Sequence of chain 1.A:
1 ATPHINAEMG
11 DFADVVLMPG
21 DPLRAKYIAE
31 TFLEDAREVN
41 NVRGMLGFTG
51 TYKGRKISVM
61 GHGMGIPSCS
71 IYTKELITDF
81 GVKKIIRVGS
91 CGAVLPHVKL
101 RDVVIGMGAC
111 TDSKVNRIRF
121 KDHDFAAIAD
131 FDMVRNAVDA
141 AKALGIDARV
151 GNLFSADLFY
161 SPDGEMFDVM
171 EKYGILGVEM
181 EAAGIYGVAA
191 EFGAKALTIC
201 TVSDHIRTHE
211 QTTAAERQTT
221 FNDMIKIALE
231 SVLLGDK

A protein and the small-molecule ligand that binds it are described below.
Small molecule (SMILES): Cc1ncnc2nc[nH]c12

Binding-site contacts:
Ligand atom C8 contacts residue SER90 of chain 1.A at 3.8 Å.
Ligand atom N9 contacts residue PHE159 of chain 1.A at 4.5 Å.
Ligand atom N1 contacts residue PHE159 of chain 1.A at 3.8 Å.
Ligand atom N7 contacts residue CYS91 of chain 1.A at 4.0 Å.
Ligand atom C8 contacts residue GLU179 of chain 1.A at 4.0 Å.
Ligand atom N3 contacts residue VAL178 of chain 1.A at 3.9 Å.
Ligand atom C4 contacts residue GLU179 of chain 1.A at 3.8 Å.
Ligand atom N3 contacts residue GLU179 of chain 1.A at 4.2 Å.
Ligand atom N1 contacts residue ILE206 of chain 1.A at 4.3 Å.
Ligand atom C5 contacts residue VAL178 of chain 1.A at 3.6 Å (hydrophobic).
Ligand atom C5 contacts residue GLY92 of chain 1.A at 4.1 Å.
Ligand atom N7 contacts residue GLY92 of chain 1.A at 4.2 Å.
Ligand atom N9 contacts residue MET180 of chain 1.A at 3.8 Å.
Ligand atom C8 contacts residue CYS91 of chain 1.A at 4.3 Å (hydrophobic).
Ligand atom C4 contacts residue VAL178 of chain 1.A at 3.5 Å (hydrophobic).
Ligand atom N7 contacts residue SER90 of chain 1.A at 4.2 Å.
Ligand atom N3 contacts residue MET180 of chain 1.A at 4.0 Å.
Ligand atom N1 contacts residue VAL178 of chain 1.A at 4.5 Å.
Ligand atom N7 contacts residue VAL178 of chain 1.A at 3.9 Å.
Ligand atom C7 contacts residue PHE159 of chain 1.A at 4.3 Å (hydrophobic).
Ligand atom N7 contacts residue PHE159 of chain 1.A at 4.3 Å.
Ligand atom C4 contacts residue MET180 of chain 1.A at 4.3 Å (hydrophobic).
Ligand atom C8 contacts residue VAL178 of chain 1.A at 3.9 Å (hydrophobic).
Ligand atom N9 contacts residue VAL178 of chain 1.A at 3.7 Å.
Ligand atom C6 contacts residue VAL178 of chain 1.A at 4.1 Å (hydrophobic).
Ligand atom C6 contacts residue PHE159 of chain 1.A at 3.6 Å (hydrophobic).
Ligand atom C7 contacts residue ASP204 of chain 1.A at 3.5 Å.
Ligand atom N9 contacts residue GLU179 of chain 1.A at 3.3 Å.
Ligand atom C2 contacts residue PHE159 of chain 1.A at 3.8 Å (hydrophobic).
Ligand atom C6 contacts residue GLY92 of chain 1.A at 4.0 Å.
Ligand atom N3 contacts residue PHE159 of chain 1.A at 3.6 Å.
Ligand atom C2 contacts residue VAL178 of chain 1.A at 3.8 Å (hydrophobic).
Ligand atom C4 contacts residue PHE159 of chain 1.A at 3.8 Å (hydrophobic).
Ligand atom C7 contacts residue GLY92 of chain 1.A at 3.7 Å.
Ligand atom C5 contacts residue PHE159 of chain 1.A at 3.6 Å (hydrophobic).